A protein and the small-molecule ligand that binds it are described below.
Small molecule (SMILES): OC[C@H]1O[C@](O)(CO)[C@@H](O)[C@@H]1O

Binding-site contacts:
Ligand atom C3 contacts residue HIS74 of chain 2.A at 3.9 Å.
Ligand atom C4 contacts residue HIS72 of chain 2.A at 3.2 Å.
Ligand atom C6 contacts residue PHE73 of chain 2.A at 3.3 Å (hydrophobic).
Ligand atom O6 contacts residue HIS72 of chain 2.A at 3.8 Å.
Ligand atom O4 contacts residue HIS74 of chain 2.A at 4.0 Å.
Ligand atom C4 contacts residue HIS74 of chain 2.A at 3.7 Å.
Ligand atom C6 contacts residue HIS72 of chain 2.A at 3.4 Å.
Ligand atom O3 contacts residue HIS74 of chain 2.A at 3.1 Å.
Ligand atom O4 contacts residue HIS72 of chain 2.A at 3.1 Å (h-bond).
Ligand atom O6 contacts residue PHE73 of chain 2.A at 3.0 Å.
Ligand atom C5 contacts residue HIS72 of chain 2.A at 3.8 Å.

Sequence of chain 2.A:
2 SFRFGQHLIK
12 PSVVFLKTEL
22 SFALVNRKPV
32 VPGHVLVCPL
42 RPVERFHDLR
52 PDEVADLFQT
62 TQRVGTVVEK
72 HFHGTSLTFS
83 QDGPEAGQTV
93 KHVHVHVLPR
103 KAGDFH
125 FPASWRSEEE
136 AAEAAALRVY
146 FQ